The protein below binds the small molecule below.
Small molecule (SMILES): C[C@@]1(c2cc(NC(=O)c3cnc(OCF)cn3)ccc2F)C[C@@H](C(F)(F)F)SC(N)=N1

Binding-site contacts:
Ligand atom C6 contacts residue GLY253 of chain 1.A at 3.7 Å.
Ligand atom O2 contacts residue THR255 of chain 1.A at 3.5 Å (h-bond).
Ligand atom C16 contacts residue TYR94 of chain 1.A at 3.6 Å (hydrophobic).
Ligand atom N5 contacts residue GLN35 of chain 1.A at 3.7 Å.
Ligand atom N1 contacts residue ASP55 of chain 1.A at 2.8 Å (salt-bridge).
Ligand atom C10 contacts residue THR255 of chain 1.A at 3.6 Å.
Ligand atom C1 contacts residue GLY253 of chain 1.A at 3.7 Å.
Ligand atom C11 contacts residue GLY34 of chain 1.A at 3.4 Å.
Ligand atom N3 contacts residue LEU53 of chain 1.A at 3.7 Å.
Ligand atom F2 contacts residue TYR94 of chain 1.A at 3.5 Å.
Ligand atom N3 contacts residue GLY253 of chain 1.A at 2.8 Å (h-bond).
Ligand atom C9 contacts residue GLY36 of chain 1.A at 3.4 Å.
Ligand atom O2 contacts residue ALA358 of chain 1.A at 3.6 Å.
Ligand atom N5 contacts residue GLY34 of chain 1.A at 3.4 Å (h-bond).
Ligand atom C1 contacts residue ASP55 of chain 1.A at 3.5 Å.
Ligand atom C7 contacts residue GLY253 of chain 1.A at 3.6 Å.
Ligand atom O1 contacts residue ILE133 of chain 1.A at 3.6 Å.
Ligand atom N5 contacts residue GLY36 of chain 1.A at 3.1 Å (h-bond).
Ligand atom C8 contacts residue GLY36 of chain 1.A at 3.7 Å.
Ligand atom C15 contacts residue ASP55 of chain 1.A at 3.5 Å.
Ligand atom F4 contacts residue TYR94 of chain 1.A at 3.4 Å.
Ligand atom C9 contacts residue THR255 of chain 1.A at 3.3 Å.
Ligand atom N1 contacts residue GLY253 of chain 1.A at 3.8 Å.
Ligand atom C11 contacts residue GLN35 of chain 1.A at 3.6 Å.
Ligand atom C11 contacts residue GLY36 of chain 1.A at 3.5 Å.
Ligand atom C8 contacts residue SER252 of chain 1.A at 3.3 Å.
Ligand atom N5 contacts residue THR255 of chain 1.A at 3.0 Å (h-bond).
Ligand atom C8 contacts residue GLY253 of chain 1.A at 3.6 Å.
Ligand atom F2 contacts residue PHE131 of chain 1.A at 3.2 Å.
Ligand atom N4 contacts residue GLY253 of chain 1.A at 3.0 Å (h-bond).
Ligand atom C4 contacts residue GLY253 of chain 1.A at 3.2 Å.
Ligand atom N2 contacts residue ASP55 of chain 1.A at 2.6 Å (salt-bridge).
Ligand atom F1 contacts residue GLY36 of chain 1.A at 3.1 Å.
Ligand atom C11 contacts residue THR255 of chain 1.A at 3.5 Å.
Ligand atom F1 contacts residue GLY34 of chain 1.A at 3.6 Å.
Ligand atom C5 contacts residue GLY253 of chain 1.A at 3.5 Å.
Ligand atom N1 contacts residue ASP251 of chain 1.A at 2.9 Å (salt-bridge).
Ligand atom C2 contacts residue ASP55 of chain 1.A at 3.6 Å.
Ligand atom N1 contacts residue GLY57 of chain 1.A at 3.8 Å.
Ligand atom C15 contacts residue TYR94 of chain 1.A at 3.3 Å (hydrophobic).

Sequence of chain 1.A:
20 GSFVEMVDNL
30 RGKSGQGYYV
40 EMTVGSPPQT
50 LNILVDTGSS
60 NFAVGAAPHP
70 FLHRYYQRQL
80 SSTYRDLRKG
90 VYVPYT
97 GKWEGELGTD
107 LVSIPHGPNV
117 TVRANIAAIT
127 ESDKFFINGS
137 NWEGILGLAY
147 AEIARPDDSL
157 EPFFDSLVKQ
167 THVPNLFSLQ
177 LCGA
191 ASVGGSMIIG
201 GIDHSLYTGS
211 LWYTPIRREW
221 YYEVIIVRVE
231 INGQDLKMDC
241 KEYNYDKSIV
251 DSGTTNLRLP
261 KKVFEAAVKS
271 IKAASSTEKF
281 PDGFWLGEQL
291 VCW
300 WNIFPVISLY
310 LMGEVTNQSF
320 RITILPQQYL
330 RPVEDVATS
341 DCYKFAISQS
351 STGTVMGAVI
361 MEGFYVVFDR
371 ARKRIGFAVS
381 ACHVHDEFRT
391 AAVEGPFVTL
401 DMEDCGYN